A protein and the small-molecule ligand that binds it are described below.
Small molecule (SMILES): CC(=O)N[C@H]1[C@@H](O[C@@H]2O[C@H](C[C@@H](O)[C@H]3O[C@@H](n4ccc(=O)[nH]c4=O)[C@H](O)[C@@H]3O)[C@H](O)[C@H](O)[C@H]2NC(=O)C=CCCCCCCCCC(C)C)O[C@H](CO)[C@@H](O)[C@@H]1O

Sequence of chain 1.C:
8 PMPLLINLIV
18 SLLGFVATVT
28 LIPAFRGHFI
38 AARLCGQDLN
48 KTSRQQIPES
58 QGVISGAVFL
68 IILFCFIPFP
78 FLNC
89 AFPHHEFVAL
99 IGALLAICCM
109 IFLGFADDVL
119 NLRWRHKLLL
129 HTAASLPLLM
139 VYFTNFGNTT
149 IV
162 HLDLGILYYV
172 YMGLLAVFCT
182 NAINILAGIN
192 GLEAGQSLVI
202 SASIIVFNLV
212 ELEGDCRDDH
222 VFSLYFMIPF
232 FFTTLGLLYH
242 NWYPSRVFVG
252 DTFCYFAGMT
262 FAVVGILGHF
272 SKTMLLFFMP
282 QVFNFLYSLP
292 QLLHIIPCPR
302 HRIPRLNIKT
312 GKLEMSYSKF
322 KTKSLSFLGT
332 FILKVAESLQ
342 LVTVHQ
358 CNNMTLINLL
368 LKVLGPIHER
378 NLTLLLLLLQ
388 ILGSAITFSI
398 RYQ

Binding-site contacts:
Ligand atom C48 contacts residue TRP122 of chain 1.C at 3.6 Å (hydrophobic).
Ligand atom C27 contacts residue ASN191 of chain 1.C at 3.7 Å.
Ligand atom C46 contacts residue ARG303 of chain 1.C at 3.6 Å.
Ligand atom C27 contacts residue GLY189 of chain 1.C at 3.6 Å.
Ligand atom O43 contacts residue ARG301 of chain 1.C at 3.6 Å.
Ligand atom O39 contacts residue ILE304 of chain 1.C at 3.8 Å.
Ligand atom O31 contacts residue ASP45 of chain 1.C at 3.3 Å (salt-bridge).
Ligand atom O47 contacts residue ARG303 of chain 1.C at 3.1 Å (salt-bridge).
Ligand atom O23 contacts residue GLU56 of chain 1.C at 3.7 Å.
Ligand atom O21 contacts residue GLN44 of chain 1.C at 3.0 Å (h-bond).
Ligand atom O28 contacts residue ASN191 of chain 1.C at 3.1 Å (h-bond).
Ligand atom C48 contacts residue LEU293 of chain 1.C at 3.7 Å (hydrophobic).
Ligand atom O43 contacts residue ARG303 of chain 1.C at 3.0 Å (salt-bridge).
Ligand atom C2 contacts residue TRP122 of chain 1.C at 3.8 Å (hydrophobic).
Ligand atom O28 contacts residue ILE190 of chain 1.C at 3.0 Å (h-bond).
Ligand atom C38 contacts residue GLY189 of chain 1.C at 3.5 Å.
Ligand atom C5 contacts residue ASN185 of chain 1.C at 3.5 Å.
Ligand atom O47 contacts residue ILE186 of chain 1.C at 3.5 Å.
Ligand atom C9 contacts residue ASP252 of chain 1.C at 3.4 Å.
Ligand atom C38 contacts residue ALA188 of chain 1.C at 3.6 Å (hydrophobic).
Ligand atom C27 contacts residue PHE249 of chain 1.C at 3.7 Å (hydrophobic).
Ligand atom O39 contacts residue GLY189 of chain 1.C at 3.1 Å.
Ligand atom O41 contacts residue HIS302 of chain 1.C at 3.5 Å.
Ligand atom O6 contacts residue ASN185 of chain 1.C at 2.8 Å (h-bond).
Ligand atom C26 contacts residue GLU194 of chain 1.C at 3.8 Å.
Ligand atom N29 contacts residue ASN191 of chain 1.C at 3.6 Å.
Ligand atom O36 contacts residue ASN185 of chain 1.C at 3.5 Å (h-bond).
Ligand atom O28 contacts residue GLY189 of chain 1.C at 3.8 Å.
Ligand atom O31 contacts residue LEU46 of chain 1.C at 3.0 Å (h-bond).
Ligand atom C12 contacts residue PHE286 of chain 1.C at 3.8 Å (hydrophobic).
Ligand atom C4 contacts residue TRP122 of chain 1.C at 3.6 Å (hydrophobic).
Ligand atom C40 contacts residue ILE304 of chain 1.C at 3.8 Å (hydrophobic).
Ligand atom O10 contacts residue ASP252 of chain 1.C at 2.9 Å (salt-bridge).
Ligand atom N29 contacts residue PHE249 of chain 1.C at 3.7 Å.
Ligand atom N29 contacts residue GLY189 of chain 1.C at 3.4 Å (h-bond).
Ligand atom O41 contacts residue ILE304 of chain 1.C at 3.0 Å.
Ligand atom C42 contacts residue ARG301 of chain 1.C at 3.7 Å.
Ligand atom N29 contacts residue ASP45 of chain 1.C at 3.8 Å.
Ligand atom O43 contacts residue HIS302 of chain 1.C at 3.8 Å.
Ligand atom C30 contacts residue GLY189 of chain 1.C at 3.8 Å.